Binding-site contacts:
Ligand atom N2 contacts residue ASN328 of chain 1.A at 2.9 Å (h-bond).
Ligand atom C6 contacts residue GLN577 of chain 1.A at 3.8 Å.
Ligand atom C1 contacts residue GLN577 of chain 1.A at 4.5 Å.
Ligand atom O5 contacts residue GLN577 of chain 1.A at 4.1 Å.
Ligand atom C3 contacts residue ASN328 of chain 1.A at 3.8 Å.
Ligand atom C4 contacts residue ASN328 of chain 1.A at 4.2 Å.
Ligand atom C7 contacts residue ASN328 of chain 1.A at 3.6 Å.
Ligand atom C2 contacts residue ASN328 of chain 1.A at 2.5 Å.
Ligand atom C8 contacts residue ASN328 of chain 1.A at 3.4 Å.
Ligand atom O5 contacts residue ASN328 of chain 1.A at 2.4 Å (h-bond).
Ligand atom C1 contacts residue ASN328 of chain 1.A at 1.4 Å.
Ligand atom C5 contacts residue GLN577 of chain 1.A at 3.6 Å.
Ligand atom O7 contacts residue ASN328 of chain 1.A at 4.0 Å.
Ligand atom C5 contacts residue ASN328 of chain 1.A at 3.6 Å.

The protein below binds the small molecule below.
Small molecule (SMILES): CC(=O)N[C@@H]1[C@@H](O)[C@H](O)[C@@H](CO)O[C@H]1O

Sequence of chain 1.A:
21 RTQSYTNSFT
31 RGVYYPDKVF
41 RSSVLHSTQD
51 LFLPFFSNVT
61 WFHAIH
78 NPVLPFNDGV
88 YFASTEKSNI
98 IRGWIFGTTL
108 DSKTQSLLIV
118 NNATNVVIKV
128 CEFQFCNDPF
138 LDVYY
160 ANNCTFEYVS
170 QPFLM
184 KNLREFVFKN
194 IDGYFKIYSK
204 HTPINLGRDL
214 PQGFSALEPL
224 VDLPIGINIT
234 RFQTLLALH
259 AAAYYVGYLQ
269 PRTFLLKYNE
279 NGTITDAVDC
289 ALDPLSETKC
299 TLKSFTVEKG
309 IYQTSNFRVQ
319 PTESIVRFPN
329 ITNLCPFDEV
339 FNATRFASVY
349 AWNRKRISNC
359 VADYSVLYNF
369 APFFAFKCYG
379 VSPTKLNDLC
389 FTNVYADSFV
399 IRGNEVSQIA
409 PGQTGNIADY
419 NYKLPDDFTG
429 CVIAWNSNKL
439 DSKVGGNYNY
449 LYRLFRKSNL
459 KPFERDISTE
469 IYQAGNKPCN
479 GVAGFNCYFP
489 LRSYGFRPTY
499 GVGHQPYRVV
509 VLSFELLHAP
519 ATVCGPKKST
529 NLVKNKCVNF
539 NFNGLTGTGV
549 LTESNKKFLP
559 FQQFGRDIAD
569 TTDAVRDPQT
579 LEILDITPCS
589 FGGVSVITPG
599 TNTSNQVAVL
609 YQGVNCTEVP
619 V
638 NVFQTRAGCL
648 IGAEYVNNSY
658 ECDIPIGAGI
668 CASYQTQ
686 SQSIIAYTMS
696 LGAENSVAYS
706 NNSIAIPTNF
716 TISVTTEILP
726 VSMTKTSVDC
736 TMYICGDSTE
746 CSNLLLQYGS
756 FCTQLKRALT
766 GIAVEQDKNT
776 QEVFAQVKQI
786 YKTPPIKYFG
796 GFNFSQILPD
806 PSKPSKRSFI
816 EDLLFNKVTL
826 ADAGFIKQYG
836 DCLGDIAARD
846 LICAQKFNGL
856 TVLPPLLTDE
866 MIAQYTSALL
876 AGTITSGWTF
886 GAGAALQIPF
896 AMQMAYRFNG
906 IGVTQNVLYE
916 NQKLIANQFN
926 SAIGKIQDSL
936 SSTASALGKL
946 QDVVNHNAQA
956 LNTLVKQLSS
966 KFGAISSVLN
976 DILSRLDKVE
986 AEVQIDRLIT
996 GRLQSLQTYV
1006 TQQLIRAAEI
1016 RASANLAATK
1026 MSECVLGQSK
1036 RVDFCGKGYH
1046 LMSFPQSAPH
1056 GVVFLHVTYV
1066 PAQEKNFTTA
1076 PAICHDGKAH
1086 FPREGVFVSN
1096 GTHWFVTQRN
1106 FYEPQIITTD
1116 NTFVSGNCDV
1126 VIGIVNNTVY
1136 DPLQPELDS